Sequence of chain 1.A:
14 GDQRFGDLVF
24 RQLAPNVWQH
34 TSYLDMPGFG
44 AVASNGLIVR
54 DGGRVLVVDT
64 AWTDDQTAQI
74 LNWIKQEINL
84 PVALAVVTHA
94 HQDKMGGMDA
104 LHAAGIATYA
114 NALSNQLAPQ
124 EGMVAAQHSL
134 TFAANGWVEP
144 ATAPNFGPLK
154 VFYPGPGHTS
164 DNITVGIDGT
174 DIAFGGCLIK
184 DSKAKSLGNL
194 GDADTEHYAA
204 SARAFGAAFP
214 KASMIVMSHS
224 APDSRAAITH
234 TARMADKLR

Binding-site contacts:
Ligand atom C10 contacts residue PHE42 of chain 1.A at 4.1 Å (hydrophobic).
Ligand atom C3 contacts residue LEU193 of chain 1.A at 3.9 Å (hydrophobic).
Ligand atom S1 contacts residue MET39 of chain 1.A at 3.6 Å.
Ligand atom C8 contacts residue PHE42 of chain 1.A at 3.9 Å (hydrophobic).
Ligand atom C9 contacts residue MET39 of chain 1.A at 4.0 Å (hydrophobic).
Ligand atom C5 contacts residue EEX1 of chain 1.E at 3.8 Å.
Ligand atom C5 contacts residue PHE42 of chain 1.A at 4.0 Å (hydrophobic).
Ligand atom C13 contacts residue GLN95 of chain 1.A at 3.8 Å.
Ligand atom C2 contacts residue EEX1 of chain 1.E at 3.5 Å.
Ligand atom C7 contacts residue PHE42 of chain 1.A at 4.4 Å (hydrophobic).
Ligand atom C6 contacts residue PHE42 of chain 1.A at 3.7 Å (hydrophobic).
Ligand atom C6 contacts residue EEX1 of chain 1.E at 3.6 Å.
Ligand atom O2 contacts residue LEU193 of chain 1.A at 4.5 Å.
Ligand atom O3 contacts residue EEX1 of chain 1.E at 3.5 Å.
Ligand atom C1 contacts residue PHE42 of chain 1.A at 3.4 Å (hydrophobic).
Ligand atom N1 contacts residue EEX1 of chain 1.E at 4.2 Å.
Ligand atom C9 contacts residue PHE42 of chain 1.A at 3.5 Å (hydrophobic).
Ligand atom C2 contacts residue PHE42 of chain 1.A at 3.6 Å (hydrophobic).
Ligand atom C3 contacts residue EEX1 of chain 1.E at 3.9 Å.
Ligand atom O1 contacts residue PHE42 of chain 1.A at 3.9 Å.
Ligand atom C13 contacts residue EEX1 of chain 1.E at 3.2 Å.
Ligand atom C4 contacts residue PHE42 of chain 1.A at 4.2 Å (hydrophobic).
Ligand atom C8 contacts residue MET39 of chain 1.A at 4.1 Å (hydrophobic).
Ligand atom C7 contacts residue EEX1 of chain 1.E at 3.8 Å.
Ligand atom C11 contacts residue EEX1 of chain 1.E at 4.1 Å.
Ligand atom C12 contacts residue MET39 of chain 1.A at 3.8 Å (hydrophobic).
Ligand atom C13 contacts residue MET39 of chain 1.A at 3.7 Å (hydrophobic).
Ligand atom C3 contacts residue PHE42 of chain 1.A at 4.0 Å (hydrophobic).
Ligand atom S1 contacts residue EEX1 of chain 1.E at 2.1 Å (h-bond).
Ligand atom O2 contacts residue PHE42 of chain 1.A at 4.2 Å.
Ligand atom C4 contacts residue EEX1 of chain 1.E at 3.9 Å.
Ligand atom C9 contacts residue EEX1 of chain 1.E at 4.3 Å.
Ligand atom C1 contacts residue EEX1 of chain 1.E at 3.6 Å.
Ligand atom C4 contacts residue LEU193 of chain 1.A at 3.5 Å (hydrophobic).
Ligand atom S1 contacts residue TRP65 of chain 1.A at 3.6 Å.

This protein binds this small molecule.
Small molecule (SMILES): C[C@H](CS)C(=O)N1CCc2ccccc2[C@H]1C(=O)O